This small molecule binds to this protein.
Small molecule (SMILES): O=[N+]([O-])c1ccc(O)cc1

Sequence of chain 1.B:
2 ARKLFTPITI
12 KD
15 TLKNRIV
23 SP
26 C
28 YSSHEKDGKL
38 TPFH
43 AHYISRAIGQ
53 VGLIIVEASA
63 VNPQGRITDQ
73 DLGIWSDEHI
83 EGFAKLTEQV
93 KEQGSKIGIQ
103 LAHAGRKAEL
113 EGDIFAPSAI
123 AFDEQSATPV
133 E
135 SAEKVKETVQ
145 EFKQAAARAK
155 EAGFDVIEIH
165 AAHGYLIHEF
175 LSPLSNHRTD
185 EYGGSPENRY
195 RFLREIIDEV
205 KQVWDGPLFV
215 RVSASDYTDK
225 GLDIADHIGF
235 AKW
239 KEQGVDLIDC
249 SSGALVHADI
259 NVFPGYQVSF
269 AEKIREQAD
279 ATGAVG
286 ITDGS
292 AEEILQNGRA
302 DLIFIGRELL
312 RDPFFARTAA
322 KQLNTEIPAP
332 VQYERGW

Sequence of chain 1.A:
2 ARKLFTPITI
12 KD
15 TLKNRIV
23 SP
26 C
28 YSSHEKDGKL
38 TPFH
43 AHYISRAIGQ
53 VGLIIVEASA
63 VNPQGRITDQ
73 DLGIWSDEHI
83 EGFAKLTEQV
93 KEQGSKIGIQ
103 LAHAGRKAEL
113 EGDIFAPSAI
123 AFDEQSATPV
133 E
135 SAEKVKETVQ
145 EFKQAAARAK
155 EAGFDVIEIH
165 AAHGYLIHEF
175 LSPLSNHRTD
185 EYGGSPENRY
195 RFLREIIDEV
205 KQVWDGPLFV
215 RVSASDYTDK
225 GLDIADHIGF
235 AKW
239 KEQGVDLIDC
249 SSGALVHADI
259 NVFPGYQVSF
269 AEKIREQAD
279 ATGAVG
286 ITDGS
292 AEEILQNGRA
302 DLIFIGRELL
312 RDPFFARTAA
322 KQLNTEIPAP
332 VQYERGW

Binding-site contacts:
Ligand atom O2 contacts residue TYR28 of chain 1.A at 3.9 Å.
Ligand atom O3 contacts residue CYS26 of chain 1.A at 4.1 Å.
Ligand atom C6 contacts residue CYS26 of chain 1.A at 3.7 Å (hydrophobic).
Ligand atom OH contacts residue HIS167 of chain 1.A at 2.8 Å (h-bond).
Ligand atom OH contacts residue HIS164 of chain 1.A at 2.7 Å (h-bond).
Ligand atom OH contacts residue TYR169 of chain 1.A at 3.0 Å.
Ligand atom O2 contacts residue ARG336 of chain 1.B at 2.8 Å (salt-bridge).
Ligand atom C1 contacts residue TYR28 of chain 1.A at 3.6 Å (hydrophobic).
Ligand atom C5 contacts residue ILE69 of chain 1.A at 3.6 Å (hydrophobic).
Ligand atom N1 contacts residue FMN1 of chain 1.D at 3.6 Å.
Ligand atom O3 contacts residue TYR28 of chain 1.A at 1.8 Å (h-bond).
Ligand atom O2 contacts residue FMN1 of chain 1.D at 3.9 Å.
Ligand atom C4 contacts residue FMN1 of chain 1.D at 3.4 Å.
Ligand atom OH contacts residue FMN1 of chain 1.D at 3.2 Å.
Ligand atom C4 contacts residue HIS167 of chain 1.A at 3.6 Å.
Ligand atom C3 contacts residue FMN1 of chain 1.D at 3.5 Å.
Ligand atom C2 contacts residue FMN1 of chain 1.D at 3.7 Å.
Ligand atom C4 contacts residue TYR169 of chain 1.A at 3.5 Å (hydrophobic).
Ligand atom C2 contacts residue TYR169 of chain 1.A at 4.2 Å (hydrophobic).
Ligand atom C4 contacts residue HIS164 of chain 1.A at 4.0 Å.
Ligand atom O3 contacts residue ARG336 of chain 1.B at 4.5 Å.
Ligand atom C1 contacts residue TYR169 of chain 1.A at 4.1 Å (hydrophobic).
Ligand atom N1 contacts residue TYR28 of chain 1.A at 2.9 Å (h-bond).
Ligand atom C6 contacts residue TYR28 of chain 1.A at 3.4 Å (hydrophobic).
Ligand atom C5 contacts residue TYR169 of chain 1.A at 3.4 Å (hydrophobic).
Ligand atom C1 contacts residue FMN1 of chain 1.D at 3.5 Å.
Ligand atom N1 contacts residue ARG336 of chain 1.B at 3.9 Å.
Ligand atom C5 contacts residue FMN1 of chain 1.D at 3.3 Å.
Ligand atom C6 contacts residue FMN1 of chain 1.D at 3.4 Å.
Ligand atom C6 contacts residue ILE69 of chain 1.A at 3.8 Å (hydrophobic).
Ligand atom O3 contacts residue FMN1 of chain 1.D at 3.8 Å.
Ligand atom C3 contacts residue TYR169 of chain 1.A at 3.9 Å (hydrophobic).
Ligand atom C5 contacts residue CYS26 of chain 1.A at 4.0 Å (hydrophobic).
Ligand atom C6 contacts residue TYR169 of chain 1.A at 3.7 Å (hydrophobic).
Ligand atom C3 contacts residue HIS167 of chain 1.A at 3.4 Å.